This protein binds this small molecule.
Small molecule (SMILES): COCC1CC1

Sequence of chain 1.A:
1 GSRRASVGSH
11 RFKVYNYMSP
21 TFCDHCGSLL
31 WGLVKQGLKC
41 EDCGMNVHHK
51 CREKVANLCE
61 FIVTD

Binding-site contacts:
Ligand atom C3 contacts residue THR21 of chain 1.A at 4.3 Å.
Ligand atom C4 contacts residue TYR17 of chain 1.A at 3.6 Å (hydrophobic).
Ligand atom C2 contacts residue MET18 of chain 1.A at 4.0 Å (hydrophobic).
Ligand atom C4 contacts residue MET18 of chain 1.A at 2.8 Å (hydrophobic).
Ligand atom C3 contacts residue TYR15 of chain 1.A at 4.4 Å (hydrophobic).
Ligand atom C4 contacts residue SER19 of chain 1.A at 4.3 Å.
Ligand atom O1 contacts residue TYR15 of chain 1.A at 3.1 Å (h-bond).
Ligand atom C5 contacts residue PO41 of chain 1.G at 3.2 Å.
Ligand atom C5 contacts residue LYS39 of chain 1.A at 4.0 Å.
Ligand atom C1 contacts residue TYR15 of chain 1.A at 3.1 Å (hydrophobic).
Ligand atom C4 contacts residue TYR15 of chain 1.A at 3.7 Å (hydrophobic).
Ligand atom C2 contacts residue TYR15 of chain 1.A at 4.0 Å (hydrophobic).
Ligand atom C3 contacts residue SER19 of chain 1.A at 3.7 Å.
Ligand atom C3 contacts residue MET18 of chain 1.A at 3.0 Å (hydrophobic).
Ligand atom C4 contacts residue ASN16 of chain 1.A at 3.8 Å.
Ligand atom C5 contacts residue TYR15 of chain 1.A at 3.6 Å (hydrophobic).
Ligand atom O1 contacts residue PO41 of chain 1.G at 4.2 Å.
Ligand atom C3 contacts residue TYR17 of chain 1.A at 3.7 Å (hydrophobic).